Sequence of chain 1.C:
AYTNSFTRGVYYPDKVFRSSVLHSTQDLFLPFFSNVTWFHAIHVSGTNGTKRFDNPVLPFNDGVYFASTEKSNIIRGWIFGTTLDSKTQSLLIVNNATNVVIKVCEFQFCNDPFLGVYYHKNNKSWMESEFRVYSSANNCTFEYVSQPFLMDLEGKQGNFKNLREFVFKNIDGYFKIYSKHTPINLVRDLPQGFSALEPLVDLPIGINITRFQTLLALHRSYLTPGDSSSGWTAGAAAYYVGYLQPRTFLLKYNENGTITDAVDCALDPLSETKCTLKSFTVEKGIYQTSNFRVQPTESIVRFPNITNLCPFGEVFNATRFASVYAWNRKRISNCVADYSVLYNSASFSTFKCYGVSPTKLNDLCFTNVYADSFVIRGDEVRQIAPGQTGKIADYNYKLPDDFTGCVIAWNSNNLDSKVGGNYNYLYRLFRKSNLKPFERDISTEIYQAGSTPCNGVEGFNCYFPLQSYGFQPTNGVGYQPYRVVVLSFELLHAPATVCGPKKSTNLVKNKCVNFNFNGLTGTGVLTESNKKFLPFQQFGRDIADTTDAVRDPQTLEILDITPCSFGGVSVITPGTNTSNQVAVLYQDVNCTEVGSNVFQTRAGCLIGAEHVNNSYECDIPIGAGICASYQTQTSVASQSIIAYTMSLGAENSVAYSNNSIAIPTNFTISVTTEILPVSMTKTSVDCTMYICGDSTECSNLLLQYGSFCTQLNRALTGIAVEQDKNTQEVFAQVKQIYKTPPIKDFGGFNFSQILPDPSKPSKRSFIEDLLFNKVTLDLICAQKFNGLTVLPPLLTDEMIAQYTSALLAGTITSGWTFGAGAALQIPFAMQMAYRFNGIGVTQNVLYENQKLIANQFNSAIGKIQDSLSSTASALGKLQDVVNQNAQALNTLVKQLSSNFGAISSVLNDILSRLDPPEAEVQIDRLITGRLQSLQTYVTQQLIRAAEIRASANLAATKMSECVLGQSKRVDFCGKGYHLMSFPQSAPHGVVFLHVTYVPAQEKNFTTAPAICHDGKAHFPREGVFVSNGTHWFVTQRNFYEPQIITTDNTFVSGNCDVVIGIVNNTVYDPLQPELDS

Binding-site contacts:
Ligand atom O7 contacts residue ASN319 of chain 1.C at 4.0 Å.
Ligand atom C3 contacts residue ASN319 of chain 1.C at 3.8 Å.
Ligand atom O3 contacts residue SER518 of chain 1.C at 3.9 Å.
Ligand atom C2 contacts residue ASN319 of chain 1.C at 2.5 Å.
Ligand atom O6 contacts residue GLN568 of chain 1.C at 3.1 Å (h-bond).
Ligand atom O5 contacts residue GLN568 of chain 1.C at 3.8 Å.
Ligand atom C7 contacts residue ASN319 of chain 1.C at 3.9 Å.
Ligand atom C5 contacts residue GLN568 of chain 1.C at 4.1 Å.
Ligand atom C1 contacts residue ASN319 of chain 1.C at 1.4 Å.
Ligand atom O5 contacts residue ASN319 of chain 1.C at 2.4 Å (h-bond).
Ligand atom C5 contacts residue ASN319 of chain 1.C at 3.7 Å.
Ligand atom C2 contacts residue GLN568 of chain 1.C at 4.3 Å.
Ligand atom N2 contacts residue ASN319 of chain 1.C at 3.0 Å (h-bond).
Ligand atom C7 contacts residue SER518 of chain 1.C at 4.4 Å.
Ligand atom O7 contacts residue SER518 of chain 1.C at 3.3 Å.
Ligand atom C4 contacts residue ASN319 of chain 1.C at 4.3 Å.
Ligand atom C6 contacts residue GLN568 of chain 1.C at 3.8 Å.
Ligand atom C4 contacts residue GLN568 of chain 1.C at 3.8 Å.
Ligand atom O6 contacts residue THR569 of chain 1.C at 4.1 Å.

A protein and the small-molecule ligand that binds it are described below.
Small molecule (SMILES): CC(=O)N[C@@H]1[C@@H](O)[C@H](O)[C@@H](CO)O[C@H]1O